The small molecule below binds the protein below.
Small molecule (SMILES): N[C@@H](Cc1c[nH]c2ccccc12)C(=O)O

Binding-site contacts:
Ligand atom C contacts residue THR308 of chain 1.A at 3.8 Å.
Ligand atom O contacts residue THR308 of chain 1.A at 4.0 Å.
Ligand atom CH2 contacts residue ALA300 of chain 1.A at 3.9 Å (hydrophobic).
Ligand atom NE1 contacts residue GLU268 of chain 1.A at 3.7 Å.
Ligand atom CD2 contacts residue ALA300 of chain 1.A at 3.5 Å (hydrophobic).
Ligand atom CZ3 contacts residue ARG307 of chain 1.A at 3.9 Å.
Ligand atom CZ3 contacts residue TRP43 of chain 1.A at 3.9 Å (hydrophobic).
Ligand atom CZ3 contacts residue ALA300 of chain 1.A at 3.7 Å (hydrophobic).
Ligand atom CZ3 contacts residue GLY44 of chain 1.A at 3.8 Å.
Ligand atom CH2 contacts residue ASN33 of chain 1.A at 4.0 Å.
Ligand atom CE2 contacts residue ALA300 of chain 1.A at 3.9 Å (hydrophobic).
Ligand atom C contacts residue ARG307 of chain 1.A at 4.3 Å.
Ligand atom CH2 contacts residue TRP43 of chain 1.A at 3.4 Å (hydrophobic).
Ligand atom O contacts residue ALA299 of chain 1.A at 4.1 Å.
Ligand atom CE3 contacts residue ALA299 of chain 1.A at 3.8 Å (hydrophobic).
Ligand atom CA contacts residue THR308 of chain 1.A at 4.3 Å.
Ligand atom CZ2 contacts residue ALA300 of chain 1.A at 4.2 Å (hydrophobic).
Ligand atom CD1 contacts residue ALA300 of chain 1.A at 3.9 Å (hydrophobic).
Ligand atom CZ2 contacts residue GLY301 of chain 1.A at 4.2 Å.
Ligand atom CD1 contacts residue GLY301 of chain 1.A at 3.8 Å.
Ligand atom CG contacts residue ALA300 of chain 1.A at 3.6 Å (hydrophobic).
Ligand atom CB contacts residue ARG313 of chain 1.A at 3.9 Å.
Ligand atom CE3 contacts residue ARG307 of chain 1.A at 3.7 Å.
Ligand atom CB contacts residue ALA300 of chain 1.A at 3.7 Å (hydrophobic).
Ligand atom NE1 contacts residue GLY301 of chain 1.A at 3.7 Å.
Ligand atom CA contacts residue ARG313 of chain 1.A at 4.2 Å.
Ligand atom CE2 contacts residue GLY301 of chain 1.A at 3.7 Å.
Ligand atom OXT contacts residue THR308 of chain 1.A at 3.8 Å.
Ligand atom O contacts residue ARG307 of chain 1.A at 3.2 Å (salt-bridge).
Ligand atom CH2 contacts residue GLY44 of chain 1.A at 4.1 Å.
Ligand atom CD2 contacts residue ALA299 of chain 1.A at 4.2 Å (hydrophobic).
Ligand atom CD2 contacts residue GLY301 of chain 1.A at 3.9 Å.
Ligand atom CG contacts residue GLY301 of chain 1.A at 4.0 Å.
Ligand atom CD1 contacts residue GLU268 of chain 1.A at 3.6 Å.
Ligand atom NE1 contacts residue ALA300 of chain 1.A at 4.1 Å.
Ligand atom CG contacts residue ALA299 of chain 1.A at 4.1 Å (hydrophobic).
Ligand atom CZ3 contacts residue VAL45 of chain 1.A at 4.1 Å (hydrophobic).
Ligand atom CE3 contacts residue ALA300 of chain 1.A at 3.4 Å (hydrophobic).
Ligand atom CB contacts residue ALA299 of chain 1.A at 3.5 Å (hydrophobic).
Ligand atom CA contacts residue ASP306 of chain 1.A at 3.9 Å.

Sequence of chain 1.A:
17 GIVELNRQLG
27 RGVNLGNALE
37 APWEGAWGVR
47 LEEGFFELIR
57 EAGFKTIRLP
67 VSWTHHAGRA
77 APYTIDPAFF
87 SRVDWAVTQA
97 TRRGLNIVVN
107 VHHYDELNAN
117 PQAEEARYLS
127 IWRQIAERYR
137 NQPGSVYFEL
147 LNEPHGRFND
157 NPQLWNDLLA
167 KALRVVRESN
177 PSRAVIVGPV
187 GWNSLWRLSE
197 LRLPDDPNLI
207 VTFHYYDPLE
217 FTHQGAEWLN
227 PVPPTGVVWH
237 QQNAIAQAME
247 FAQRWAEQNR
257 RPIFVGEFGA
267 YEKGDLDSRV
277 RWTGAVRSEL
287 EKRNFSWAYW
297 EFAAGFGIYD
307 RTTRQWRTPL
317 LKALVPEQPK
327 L